Sequence of chain 5.C:
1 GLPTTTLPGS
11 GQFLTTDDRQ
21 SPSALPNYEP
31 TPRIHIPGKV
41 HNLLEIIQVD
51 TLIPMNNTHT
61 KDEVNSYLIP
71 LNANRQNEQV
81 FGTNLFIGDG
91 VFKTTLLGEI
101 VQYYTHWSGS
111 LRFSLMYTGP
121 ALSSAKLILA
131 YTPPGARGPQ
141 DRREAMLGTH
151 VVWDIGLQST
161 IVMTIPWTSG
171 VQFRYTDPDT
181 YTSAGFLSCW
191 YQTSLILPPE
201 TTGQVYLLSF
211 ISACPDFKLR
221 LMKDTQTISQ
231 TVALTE

Sequence of chain 4.C:
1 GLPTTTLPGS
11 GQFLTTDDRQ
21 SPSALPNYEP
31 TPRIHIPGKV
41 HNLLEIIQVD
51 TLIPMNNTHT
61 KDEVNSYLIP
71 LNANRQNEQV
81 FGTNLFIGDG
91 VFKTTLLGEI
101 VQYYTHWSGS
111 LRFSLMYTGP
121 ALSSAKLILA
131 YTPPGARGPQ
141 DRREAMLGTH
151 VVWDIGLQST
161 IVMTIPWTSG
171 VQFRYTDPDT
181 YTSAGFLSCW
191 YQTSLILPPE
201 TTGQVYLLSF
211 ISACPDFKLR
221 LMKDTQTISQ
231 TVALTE

Sequence of chain 4.A:
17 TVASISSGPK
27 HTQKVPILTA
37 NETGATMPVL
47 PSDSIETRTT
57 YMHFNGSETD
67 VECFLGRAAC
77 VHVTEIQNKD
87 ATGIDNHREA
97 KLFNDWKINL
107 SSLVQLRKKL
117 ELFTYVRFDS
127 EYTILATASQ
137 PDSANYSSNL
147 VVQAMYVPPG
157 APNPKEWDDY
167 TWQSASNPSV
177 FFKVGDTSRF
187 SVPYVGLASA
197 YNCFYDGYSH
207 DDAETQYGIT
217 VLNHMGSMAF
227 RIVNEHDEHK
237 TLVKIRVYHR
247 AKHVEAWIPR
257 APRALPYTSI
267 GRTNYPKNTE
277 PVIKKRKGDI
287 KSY

Binding-site contacts:
Ligand atom F3 contacts residue TYR152 of chain 4.A at 3.6 Å.
Ligand atom F1 contacts residue PHE186 of chain 4.A at 3.3 Å.
Ligand atom N1A contacts residue PRO174 of chain 4.A at 3.5 Å.
Ligand atom C2A contacts residue PHE186 of chain 4.A at 3.3 Å (hydrophobic).
Ligand atom C5B contacts residue TYR152 of chain 4.A at 3.4 Å (hydrophobic).
Ligand atom N3A contacts residue PHE186 of chain 4.A at 3.1 Å.
Ligand atom C4 contacts residue TYR197 of chain 4.A at 3.7 Å (hydrophobic).
Ligand atom C1C contacts residue TYR197 of chain 4.A at 3.7 Å (hydrophobic).
Ligand atom O1A contacts residue PHE186 of chain 4.A at 3.4 Å.
Ligand atom N3A contacts residue TYR152 of chain 4.A at 3.5 Å.
Ligand atom C3A contacts residue PHE186 of chain 4.A at 3.1 Å (hydrophobic).
Ligand atom F2 contacts residue VAL176 of chain 4.A at 2.7 Å.
Ligand atom C4B contacts residue TYR152 of chain 4.A at 3.6 Å (hydrophobic).
Ligand atom N1A contacts residue PHE186 of chain 4.A at 3.5 Å.
Ligand atom C3C contacts residue TYR128 of chain 4.A at 3.1 Å (hydrophobic).
Ligand atom F3 contacts residue SER175 of chain 4.A at 2.8 Å.
Ligand atom O1A contacts residue ALA24 of chain 4.C at 3.4 Å.
Ligand atom C6B contacts residue TYR152 of chain 4.A at 3.6 Å (hydrophobic).
Ligand atom CM6 contacts residue VAL191 of chain 4.A at 3.7 Å (hydrophobic).
Ligand atom CM2 contacts residue MET224 of chain 4.A at 3.5 Å (hydrophobic).
Ligand atom C4 contacts residue LEU106 of chain 4.A at 3.3 Å (hydrophobic).
Ligand atom F3 contacts residue VAL176 of chain 4.A at 3.6 Å.
Ligand atom CM4 contacts residue PHE186 of chain 4.A at 3.5 Å (hydrophobic).
Ligand atom C1C contacts residue TYR128 of chain 4.A at 3.3 Å (hydrophobic).
Ligand atom O1 contacts residue MET221 of chain 4.A at 3.7 Å.
Ligand atom CM4 contacts residue ALA150 of chain 4.A at 3.7 Å (hydrophobic).
Ligand atom C3B contacts residue MET224 of chain 4.A at 3.6 Å (hydrophobic).
Ligand atom C3 contacts residue LEU106 of chain 4.A at 3.4 Å (hydrophobic).
Ligand atom F3 contacts residue ALA150 of chain 4.A at 3.0 Å.
Ligand atom C2A contacts residue TYR152 of chain 4.A at 3.5 Å (hydrophobic).
Ligand atom CM2 contacts residue TYR128 of chain 4.A at 3.4 Å (hydrophobic).
Ligand atom O1A contacts residue PRO174 of chain 4.A at 3.4 Å.
Ligand atom CM6 contacts residue TYR152 of chain 4.A at 3.4 Å (hydrophobic).
Ligand atom CM4 contacts residue VAL176 of chain 4.A at 3.7 Å (hydrophobic).
Ligand atom F1 contacts residue MET224 of chain 4.A at 3.7 Å.
Ligand atom N1A contacts residue ALA24 of chain 4.C at 3.3 Å.
Ligand atom CM3 contacts residue ASN219 of chain 4.A at 3.5 Å.
Ligand atom C2C contacts residue TYR128 of chain 4.A at 3.2 Å (hydrophobic).
Ligand atom F3 contacts residue PRO174 of chain 4.A at 3.1 Å.
Ligand atom F2 contacts residue PHE186 of chain 4.A at 3.1 Å.

A small-molecule ligand and the protein it binds are described below.
Small molecule (SMILES): Cc1cc(CCCOc2c(C)cc(-c3noc(C(F)(F)F)n3)cc2C)on1